This small molecule binds to this protein.
Small molecule (SMILES): O=P(O)(O)O[C@@H]1[C@H](O)[C@H](O)[C@@H](OP(=O)(O)O)[C@H](OP(=O)(O)O)[C@H]1O

Sequence of chain 1.D:
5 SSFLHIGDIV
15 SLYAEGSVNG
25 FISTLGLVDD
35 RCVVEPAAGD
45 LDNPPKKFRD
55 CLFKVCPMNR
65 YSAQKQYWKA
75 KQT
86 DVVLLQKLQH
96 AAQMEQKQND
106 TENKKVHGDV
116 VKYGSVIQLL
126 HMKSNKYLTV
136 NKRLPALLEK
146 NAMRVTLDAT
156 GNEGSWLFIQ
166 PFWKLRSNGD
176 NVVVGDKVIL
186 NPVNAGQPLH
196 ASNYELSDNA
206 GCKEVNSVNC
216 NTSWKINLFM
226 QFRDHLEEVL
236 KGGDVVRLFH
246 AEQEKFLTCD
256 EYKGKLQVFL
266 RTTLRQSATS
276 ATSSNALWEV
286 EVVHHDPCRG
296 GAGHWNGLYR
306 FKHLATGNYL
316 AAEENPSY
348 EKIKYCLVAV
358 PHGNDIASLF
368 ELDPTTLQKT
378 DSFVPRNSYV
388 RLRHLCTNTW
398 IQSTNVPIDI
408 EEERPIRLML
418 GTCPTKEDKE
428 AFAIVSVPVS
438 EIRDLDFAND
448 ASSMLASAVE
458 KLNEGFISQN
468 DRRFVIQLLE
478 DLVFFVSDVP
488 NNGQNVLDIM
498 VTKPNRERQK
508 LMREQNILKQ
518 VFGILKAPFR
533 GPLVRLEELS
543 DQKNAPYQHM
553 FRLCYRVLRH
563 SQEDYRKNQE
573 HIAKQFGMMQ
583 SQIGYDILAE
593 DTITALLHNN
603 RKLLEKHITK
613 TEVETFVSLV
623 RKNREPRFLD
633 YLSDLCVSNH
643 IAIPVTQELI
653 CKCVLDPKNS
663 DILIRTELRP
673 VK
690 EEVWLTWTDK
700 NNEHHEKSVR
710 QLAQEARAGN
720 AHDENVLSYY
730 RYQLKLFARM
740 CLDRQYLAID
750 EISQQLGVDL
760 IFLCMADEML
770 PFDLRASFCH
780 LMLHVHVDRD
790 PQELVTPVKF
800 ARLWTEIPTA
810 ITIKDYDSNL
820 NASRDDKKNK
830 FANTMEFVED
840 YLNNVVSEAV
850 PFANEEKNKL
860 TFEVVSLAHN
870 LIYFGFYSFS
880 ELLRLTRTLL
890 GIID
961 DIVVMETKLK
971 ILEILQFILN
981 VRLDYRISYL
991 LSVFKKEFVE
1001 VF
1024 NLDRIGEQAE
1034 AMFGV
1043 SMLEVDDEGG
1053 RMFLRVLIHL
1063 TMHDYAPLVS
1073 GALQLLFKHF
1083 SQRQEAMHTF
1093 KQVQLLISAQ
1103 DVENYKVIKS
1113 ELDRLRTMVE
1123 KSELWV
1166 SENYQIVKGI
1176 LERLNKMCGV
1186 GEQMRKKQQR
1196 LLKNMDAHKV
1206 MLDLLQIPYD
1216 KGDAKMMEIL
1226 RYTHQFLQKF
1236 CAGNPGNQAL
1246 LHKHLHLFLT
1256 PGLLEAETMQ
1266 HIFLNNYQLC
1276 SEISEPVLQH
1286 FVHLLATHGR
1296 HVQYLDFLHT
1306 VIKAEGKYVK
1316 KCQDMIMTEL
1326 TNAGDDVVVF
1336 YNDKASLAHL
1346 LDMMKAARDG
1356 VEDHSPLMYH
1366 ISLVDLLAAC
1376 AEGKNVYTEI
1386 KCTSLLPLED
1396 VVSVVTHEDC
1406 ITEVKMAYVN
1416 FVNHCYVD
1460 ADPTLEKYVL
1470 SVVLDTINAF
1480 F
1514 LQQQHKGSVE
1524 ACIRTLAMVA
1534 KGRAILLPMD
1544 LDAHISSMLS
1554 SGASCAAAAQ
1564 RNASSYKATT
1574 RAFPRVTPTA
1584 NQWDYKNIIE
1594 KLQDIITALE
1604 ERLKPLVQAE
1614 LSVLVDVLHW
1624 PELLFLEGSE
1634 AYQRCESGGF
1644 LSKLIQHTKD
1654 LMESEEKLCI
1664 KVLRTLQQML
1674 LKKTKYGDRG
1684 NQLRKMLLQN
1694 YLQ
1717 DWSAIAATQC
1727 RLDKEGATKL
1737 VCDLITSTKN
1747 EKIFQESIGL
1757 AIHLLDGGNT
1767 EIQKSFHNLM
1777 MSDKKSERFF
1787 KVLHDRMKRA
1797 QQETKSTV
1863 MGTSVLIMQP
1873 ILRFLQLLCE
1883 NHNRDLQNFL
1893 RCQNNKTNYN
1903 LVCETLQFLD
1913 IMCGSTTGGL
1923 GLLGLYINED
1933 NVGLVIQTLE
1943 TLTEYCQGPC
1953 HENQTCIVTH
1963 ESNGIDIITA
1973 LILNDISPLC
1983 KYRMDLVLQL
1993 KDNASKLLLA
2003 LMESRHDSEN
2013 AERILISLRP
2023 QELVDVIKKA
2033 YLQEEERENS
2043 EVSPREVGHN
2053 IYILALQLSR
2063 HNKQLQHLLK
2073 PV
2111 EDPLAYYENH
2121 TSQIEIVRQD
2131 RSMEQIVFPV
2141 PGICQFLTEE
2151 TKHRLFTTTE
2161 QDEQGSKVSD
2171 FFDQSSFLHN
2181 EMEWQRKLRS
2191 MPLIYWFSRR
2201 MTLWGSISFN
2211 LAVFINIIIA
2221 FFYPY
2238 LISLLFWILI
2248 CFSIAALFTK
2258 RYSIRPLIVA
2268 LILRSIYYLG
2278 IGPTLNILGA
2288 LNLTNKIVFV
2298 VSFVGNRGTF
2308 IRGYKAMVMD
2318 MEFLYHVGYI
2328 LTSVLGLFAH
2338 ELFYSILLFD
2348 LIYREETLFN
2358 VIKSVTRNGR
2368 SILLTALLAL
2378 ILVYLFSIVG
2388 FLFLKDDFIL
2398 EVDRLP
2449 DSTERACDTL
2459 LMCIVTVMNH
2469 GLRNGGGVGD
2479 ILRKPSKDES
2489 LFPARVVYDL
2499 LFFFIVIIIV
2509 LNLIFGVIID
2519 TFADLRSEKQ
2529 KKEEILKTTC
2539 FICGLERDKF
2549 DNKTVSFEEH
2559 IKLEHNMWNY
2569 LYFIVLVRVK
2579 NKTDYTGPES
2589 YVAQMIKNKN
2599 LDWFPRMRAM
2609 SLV

Binding-site contacts:
Ligand atom P1 contacts residue ARG568 of chain 1.D at 4.4 Å.
Ligand atom O51 contacts residue LYS507 of chain 1.D at 3.6 Å (salt-bridge).
Ligand atom O12 contacts residue ARG568 of chain 1.D at 3.2 Å.
Ligand atom P5 contacts residue LYS569 of chain 1.D at 4.4 Å.
Ligand atom O43 contacts residue ARG270 of chain 1.D at 4.3 Å.
Ligand atom O5 contacts residue LYS569 of chain 1.D at 3.9 Å.
Ligand atom O51 contacts residue LYS569 of chain 1.D at 3.3 Å (salt-bridge).
Ligand atom P5 contacts residue TYR567 of chain 1.D at 3.8 Å.
Ligand atom O6 contacts residue TYR567 of chain 1.D at 3.8 Å.
Ligand atom O5 contacts residue TYR567 of chain 1.D at 4.0 Å.
Ligand atom O52 contacts residue ARG510 of chain 1.D at 4.5 Å.
Ligand atom O42 contacts residue ARG266 of chain 1.D at 4.0 Å.
Ligand atom O51 contacts residue ARG510 of chain 1.D at 2.3 Å (salt-bridge).
Ligand atom O4 contacts residue ARG270 of chain 1.D at 4.2 Å.
Ligand atom P5 contacts residue ARG510 of chain 1.D at 3.7 Å.
Ligand atom P5 contacts residue LYS507 of chain 1.D at 3.2 Å.
Ligand atom O53 contacts residue LYS507 of chain 1.D at 2.3 Å (salt-bridge).
Ligand atom O53 contacts residue ARG510 of chain 1.D at 4.2 Å.
Ligand atom O52 contacts residue LYS507 of chain 1.D at 3.4 Å (salt-bridge).
Ligand atom O51 contacts residue TYR567 of chain 1.D at 3.2 Å (h-bond).
Ligand atom C2 contacts residue ARG270 of chain 1.D at 4.4 Å.
Ligand atom O53 contacts residue TYR567 of chain 1.D at 3.5 Å (h-bond).
Ligand atom O43 contacts residue LEU269 of chain 1.D at 3.5 Å (h-bond).
Ligand atom O11 contacts residue ARG568 of chain 1.D at 4.0 Å.
Ligand atom O43 contacts residue THR268 of chain 1.D at 3.4 Å (h-bond).